Binding-site contacts:
Ligand atom CZ contacts residue TYR51 of chain 1.A at 3.8 Å (hydrophobic).
Ligand atom OXT contacts residue GLY32 of chain 1.A at 3.2 Å.
Ligand atom N contacts residue ASP48 of chain 1.A at 3.2 Å (salt-bridge).
Ligand atom CA contacts residue TYR51 of chain 1.A at 3.1 Å (hydrophobic).
Ligand atom O contacts residue PRO59 of chain 1.A at 3.1 Å.
Ligand atom N contacts residue CYS57 of chain 1.A at 3.4 Å (h-bond).
Ligand atom NH2 contacts residue ASP48 of chain 1.A at 3.0 Å (salt-bridge).
Ligand atom CG2 contacts residue PRO59 of chain 1.A at 3.6 Å (hydrophobic).
Ligand atom CZ contacts residue ASP48 of chain 1.A at 2.8 Å.
Ligand atom NH1 contacts residue HIS47 of chain 1.A at 2.6 Å (h-bond).
Ligand atom N contacts residue GLY52 of chain 1.A at 3.3 Å (h-bond).
Ligand atom C contacts residue GLY52 of chain 1.A at 4.0 Å.
Ligand atom O contacts residue LEU54 of chain 1.A at 3.6 Å (h-bond).
Ligand atom NE contacts residue TYR51 of chain 1.A at 3.1 Å.
Ligand atom NH1 contacts residue TYR51 of chain 1.A at 3.6 Å.
Ligand atom C contacts residue ASP48 of chain 1.A at 3.5 Å.
Ligand atom CB contacts residue GLY52 of chain 1.A at 2.8 Å.
Ligand atom O contacts residue CYS57 of chain 1.A at 3.2 Å (h-bond).
Ligand atom CD contacts residue TYR51 of chain 1.A at 3.9 Å (hydrophobic).
Ligand atom CG contacts residue ASP48 of chain 1.A at 3.1 Å.
Ligand atom CD contacts residue ASP48 of chain 1.A at 3.7 Å.
Ligand atom CG1 contacts residue ASN58 of chain 1.A at 3.1 Å.
Ligand atom N contacts residue PRO55 of chain 1.A at 3.5 Å (h-bond).
Ligand atom CZ contacts residue HIS47 of chain 1.A at 3.9 Å.
Ligand atom NE contacts residue ASP48 of chain 1.A at 3.1 Å (salt-bridge).
Ligand atom CA contacts residue CYS57 of chain 1.A at 4.0 Å (hydrophobic).
Ligand atom O contacts residue GLY52 of chain 1.A at 4.0 Å.
Ligand atom CB contacts residue TYR51 of chain 1.A at 2.7 Å (hydrophobic).
Ligand atom C contacts residue TYR51 of chain 1.A at 4.0 Å (hydrophobic).
Ligand atom N contacts residue TYR51 of chain 1.A at 3.5 Å.
Ligand atom CG1 contacts residue CYS57 of chain 1.A at 3.3 Å (hydrophobic).
Ligand atom O contacts residue TYR51 of chain 1.A at 4.0 Å.
Ligand atom CG1 contacts residue PRO59 of chain 1.A at 3.8 Å (hydrophobic).
Ligand atom CA contacts residue ASP48 of chain 1.A at 3.3 Å.
Ligand atom OXT contacts residue GLY31 of chain 1.A at 3.4 Å (h-bond).
Ligand atom C contacts residue CYS57 of chain 1.A at 3.9 Å (hydrophobic).
Ligand atom CB contacts residue ASP48 of chain 1.A at 3.0 Å.
Ligand atom O contacts residue ASP48 of chain 1.A at 3.0 Å (salt-bridge).
Ligand atom CA contacts residue GLY52 of chain 1.A at 3.7 Å.
Ligand atom NH1 contacts residue ASP48 of chain 1.A at 3.1 Å (salt-bridge).

A protein and the small-molecule ligand that binds it are described below.
Small molecule (SMILES): CC(C)[C@H](N)C(=O)N[C@@H](C)C(=O)N[C@@H](CCCN=C(N)N)C(=O)N[C@@H](CO)C(=O)O

Sequence of chain 1.A:
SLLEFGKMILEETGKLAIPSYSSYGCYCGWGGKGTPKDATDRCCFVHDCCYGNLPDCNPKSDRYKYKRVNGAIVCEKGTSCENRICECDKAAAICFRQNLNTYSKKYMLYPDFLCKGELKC